Binding-site contacts:
Ligand atom O1G contacts residue ALA97 of chain 1.T at 3.4 Å (h-bond).
Ligand atom C6 contacts residue TYR222 of chain 1.T at 3.4 Å (hydrophobic).
Ligand atom PA contacts residue CYS12 of chain 1.T at 3.4 Å.
Ligand atom C5' contacts residue GLY140 of chain 1.T at 3.3 Å.
Ligand atom O1B contacts residue GLY10 of chain 1.T at 3.4 Å.
Ligand atom O1A contacts residue CYS12 of chain 1.T at 2.4 Å (h-bond).
Ligand atom O1B contacts residue GLY144 of chain 1.T at 3.0 Å (h-bond).
Ligand atom PG contacts residue THR143 of chain 1.T at 3.5 Å.
Ligand atom C4 contacts residue CYS12 of chain 1.T at 3.6 Å (hydrophobic).
Ligand atom O2B contacts residue GLN11 of chain 1.T at 2.5 Å (h-bond).
Ligand atom O1G contacts residue THR143 of chain 1.T at 2.4 Å (h-bond).
Ligand atom N1 contacts residue ASN226 of chain 1.T at 2.6 Å (h-bond).
Ligand atom O6 contacts residue TYR222 of chain 1.T at 3.4 Å.
Ligand atom O2A contacts residue GLN11 of chain 1.T at 3.5 Å.
Ligand atom O3G contacts residue ASN99 of chain 1.T at 2.8 Å (h-bond).
Ligand atom N2 contacts residue LEU225 of chain 1.T at 3.4 Å.
Ligand atom C5 contacts residue TYR222 of chain 1.T at 3.5 Å (hydrophobic).
Ligand atom O1A contacts residue SER138 of chain 1.T at 3.1 Å (h-bond).
Ligand atom O2B contacts residue GLY10 of chain 1.T at 3.4 Å.
Ligand atom N1 contacts residue TYR222 of chain 1.T at 3.5 Å.
Ligand atom O3B contacts residue THR143 of chain 1.T at 3.4 Å (h-bond).
Ligand atom O2' contacts residue ASP177 of chain 1.T at 3.1 Å (salt-bridge).
Ligand atom C5' contacts residue SER138 of chain 1.T at 3.4 Å.
Ligand atom O2A contacts residue CYS12 of chain 1.T at 3.5 Å (h-bond).
Ligand atom C3A contacts residue GLY140 of chain 1.T at 3.4 Å.
Ligand atom O1A contacts residue GLY10 of chain 1.T at 3.6 Å.
Ligand atom PA contacts residue SER138 of chain 1.T at 3.3 Å.
Ligand atom C2 contacts residue ASN226 of chain 1.T at 3.5 Å.
Ligand atom O2' contacts residue ASN204 of chain 1.T at 3.2 Å (h-bond).
Ligand atom O1A contacts residue GLN11 of chain 1.T at 2.9 Å (h-bond).
Ligand atom O4' contacts residue CYS12 of chain 1.T at 3.5 Å.
Ligand atom O6 contacts residue GLN15 of chain 1.T at 3.3 Å.
Ligand atom O5' contacts residue CYS12 of chain 1.T at 3.3 Å.
Ligand atom O6 contacts residue ASN226 of chain 1.T at 3.4 Å (h-bond).
Ligand atom O1B contacts residue THR143 of chain 1.T at 3.6 Å.
Ligand atom O1B contacts residue GLY140 of chain 1.T at 3.5 Å (h-bond).
Ligand atom C6 contacts residue ASN226 of chain 1.T at 3.4 Å.
Ligand atom O5' contacts residue SER138 of chain 1.T at 2.4 Å (h-bond).
Ligand atom O5' contacts residue GLY140 of chain 1.T at 3.5 Å (h-bond).
Ligand atom N3 contacts residue ASN204 of chain 1.T at 3.1 Å (h-bond).

Sequence of chain 1.T:
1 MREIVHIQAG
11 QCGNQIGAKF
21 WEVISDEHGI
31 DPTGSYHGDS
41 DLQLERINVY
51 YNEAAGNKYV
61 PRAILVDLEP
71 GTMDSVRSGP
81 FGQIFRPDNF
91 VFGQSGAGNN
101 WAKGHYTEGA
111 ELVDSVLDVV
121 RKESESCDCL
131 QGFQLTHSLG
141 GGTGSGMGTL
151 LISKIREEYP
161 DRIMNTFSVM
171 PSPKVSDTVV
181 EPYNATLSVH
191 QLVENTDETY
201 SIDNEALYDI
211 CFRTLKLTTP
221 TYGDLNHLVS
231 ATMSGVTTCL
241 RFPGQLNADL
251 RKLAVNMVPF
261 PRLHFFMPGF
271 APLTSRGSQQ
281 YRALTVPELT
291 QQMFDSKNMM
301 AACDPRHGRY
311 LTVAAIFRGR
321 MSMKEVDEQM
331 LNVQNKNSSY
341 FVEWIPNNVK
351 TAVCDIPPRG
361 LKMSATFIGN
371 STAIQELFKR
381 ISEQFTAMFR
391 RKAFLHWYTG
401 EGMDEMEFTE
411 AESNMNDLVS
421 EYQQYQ

A small-molecule ligand and the protein it binds are described below.
Small molecule (SMILES): Nc1nc2c(ncn2[C@@H]2O[C@H](CO[P](=O)(O)C[P](=O)(O)OP(=O)(O)O)[C@@H](O)[C@H]2O)c(=O)[nH]1